Sequence of chain 1.D:
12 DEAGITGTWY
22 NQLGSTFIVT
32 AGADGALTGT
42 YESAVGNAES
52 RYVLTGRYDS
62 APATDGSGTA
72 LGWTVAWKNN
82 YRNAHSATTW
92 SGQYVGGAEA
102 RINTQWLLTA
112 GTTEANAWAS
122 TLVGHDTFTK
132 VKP

The small molecule below binds the protein below.
Small molecule (SMILES): O=C(CCCC[C@@H]1SC[C@@H]2NC(=O)N[C@@H]21)NCC(=O)Nc1cc2CS[Fe]34[S-]5->[Fe]67SCc8cc(CS[Fe+]9(<-[S-]->36)[S-]->7->[Fe+]<-5(SCc(c2)c1)[S-]->4->9)cc(NC(=O)CNC(=O)CCCC[C@@H]1SC[C@@H]2NC(=O)N[C@@H]21)c8

Sequence of chain 1.A:
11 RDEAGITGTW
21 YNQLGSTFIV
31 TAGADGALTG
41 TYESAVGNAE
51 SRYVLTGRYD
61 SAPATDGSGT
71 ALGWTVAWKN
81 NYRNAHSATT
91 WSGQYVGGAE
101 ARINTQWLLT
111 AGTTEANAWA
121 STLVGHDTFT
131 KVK

Binding-site contacts:
Ligand atom O14 contacts residue ASN48 of chain 1.D at 3.0 Å (h-bond).
Ligand atom O01 contacts residue ASN22 of chain 1.D at 2.9 Å (h-bond).
Ligand atom C06 contacts residue TRP107 of chain 1.D at 3.3 Å (hydrophobic).
Ligand atom N68 contacts residue ASP127 of chain 1.D at 2.8 Å (salt-bridge).
Ligand atom C52 contacts residue SER44 of chain 1.A at 3.5 Å.
Ligand atom O59 contacts residue TYR42 of chain 1.A at 2.6 Å (h-bond).
Ligand atom C51 contacts residue TRP78 of chain 1.A at 3.5 Å (hydrophobic).
Ligand atom C58 contacts residue TYR42 of chain 1.A at 3.6 Å (hydrophobic).
Ligand atom C45 contacts residue SER87 of chain 1.A at 3.6 Å.
Ligand atom C49 contacts residue TRP78 of chain 1.A at 3.5 Å (hydrophobic).
Ligand atom C41 contacts residue ALA111 of chain 1.A at 3.5 Å (hydrophobic).
Ligand atom C16 contacts residue SER87 of chain 1.D at 3.2 Å.
Ligand atom O01 contacts residue TYR42 of chain 1.D at 2.6 Å (h-bond).
Ligand atom N46 contacts residue SER87 of chain 1.A at 2.9 Å (h-bond).
Ligand atom O48 contacts residue ASN48 of chain 1.A at 3.0 Å (h-bond).
Ligand atom C02 contacts residue TYR42 of chain 1.D at 3.6 Å (hydrophobic).
Ligand atom O01 contacts residue SER26 of chain 1.D at 2.6 Å (h-bond).
Ligand atom S54 contacts residue TRP78 of chain 1.A at 3.6 Å.
Ligand atom N15 contacts residue ALA85 of chain 1.D at 3.5 Å.
Ligand atom N03 contacts residue SER44 of chain 1.D at 3.2 Å (h-bond).
Ligand atom C04 contacts residue VAL46 of chain 1.D at 3.6 Å (hydrophobic).
Ligand atom O59 contacts residue SER26 of chain 1.A at 2.7 Å (h-bond).
Ligand atom O59 contacts residue ASN22 of chain 1.A at 3.0 Å (h-bond).
Ligand atom N60 contacts residue SER44 of chain 1.A at 3.0 Å (h-bond).
Ligand atom O14 contacts residue GLY47 of chain 1.D at 3.5 Å.
Ligand atom C02 contacts residue ASN22 of chain 1.D at 3.6 Å.
Ligand atom C61 contacts residue VAL46 of chain 1.A at 3.5 Å (hydrophobic).
Ligand atom S54 contacts residue THR89 of chain 1.A at 3.1 Å (h-bond).
Ligand atom C55 contacts residue TRP107 of chain 1.A at 3.4 Å (hydrophobic).
Ligand atom S07 contacts residue THR89 of chain 1.D at 3.1 Å (h-bond).
Ligand atom O44 contacts residue ALA85 of chain 1.A at 3.0 Å (h-bond).
Ligand atom O44 contacts residue SER87 of chain 1.A at 3.6 Å.
Ligand atom C05 contacts residue TRP107 of chain 1.D at 3.6 Å (hydrophobic).
Ligand atom N42 contacts residue ALA111 of chain 1.A at 3.6 Å.
Ligand atom C09 contacts residue SER44 of chain 1.D at 3.3 Å.
Ligand atom C12 contacts residue TRP78 of chain 1.D at 3.6 Å (hydrophobic).
Ligand atom N03 contacts residue VAL46 of chain 1.D at 3.5 Å.
Ligand atom N15 contacts residue SER87 of chain 1.D at 2.9 Å (h-bond).
Ligand atom N57 contacts residue ASP127 of chain 1.A at 2.9 Å (salt-bridge).
Ligand atom C62 contacts residue ALA111 of chain 1.A at 3.1 Å (hydrophobic).